Sequence of chain 50.R:
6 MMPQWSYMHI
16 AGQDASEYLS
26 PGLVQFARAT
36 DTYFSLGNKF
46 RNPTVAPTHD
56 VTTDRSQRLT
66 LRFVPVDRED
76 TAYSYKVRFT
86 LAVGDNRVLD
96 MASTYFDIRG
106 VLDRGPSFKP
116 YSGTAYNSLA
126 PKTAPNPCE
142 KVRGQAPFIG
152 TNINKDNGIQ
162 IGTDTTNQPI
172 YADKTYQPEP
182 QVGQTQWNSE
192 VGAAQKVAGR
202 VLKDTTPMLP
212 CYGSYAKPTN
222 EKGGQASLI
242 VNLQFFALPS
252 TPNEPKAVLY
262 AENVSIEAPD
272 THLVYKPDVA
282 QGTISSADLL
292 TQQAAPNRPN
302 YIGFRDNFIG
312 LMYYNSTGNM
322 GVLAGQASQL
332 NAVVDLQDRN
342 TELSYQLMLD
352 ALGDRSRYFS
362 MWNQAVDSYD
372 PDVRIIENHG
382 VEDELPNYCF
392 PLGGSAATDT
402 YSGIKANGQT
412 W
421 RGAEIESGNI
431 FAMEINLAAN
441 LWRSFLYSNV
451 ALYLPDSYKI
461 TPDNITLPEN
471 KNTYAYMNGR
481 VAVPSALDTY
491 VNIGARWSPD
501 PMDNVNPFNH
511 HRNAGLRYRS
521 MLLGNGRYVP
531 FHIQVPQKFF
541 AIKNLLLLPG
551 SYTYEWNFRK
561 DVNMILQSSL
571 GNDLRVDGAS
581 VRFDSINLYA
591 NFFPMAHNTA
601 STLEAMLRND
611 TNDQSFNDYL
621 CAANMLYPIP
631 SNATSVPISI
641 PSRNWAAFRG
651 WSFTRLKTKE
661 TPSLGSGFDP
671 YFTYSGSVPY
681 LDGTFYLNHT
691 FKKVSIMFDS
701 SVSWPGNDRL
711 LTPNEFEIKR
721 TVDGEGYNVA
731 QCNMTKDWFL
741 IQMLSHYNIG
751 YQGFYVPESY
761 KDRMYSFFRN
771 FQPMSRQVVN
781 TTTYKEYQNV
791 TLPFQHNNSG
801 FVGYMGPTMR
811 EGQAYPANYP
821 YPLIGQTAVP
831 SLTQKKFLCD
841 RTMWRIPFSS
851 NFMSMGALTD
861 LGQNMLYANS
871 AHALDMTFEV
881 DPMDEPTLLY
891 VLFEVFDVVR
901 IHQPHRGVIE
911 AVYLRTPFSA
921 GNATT

Sequence of chain 50.Q:
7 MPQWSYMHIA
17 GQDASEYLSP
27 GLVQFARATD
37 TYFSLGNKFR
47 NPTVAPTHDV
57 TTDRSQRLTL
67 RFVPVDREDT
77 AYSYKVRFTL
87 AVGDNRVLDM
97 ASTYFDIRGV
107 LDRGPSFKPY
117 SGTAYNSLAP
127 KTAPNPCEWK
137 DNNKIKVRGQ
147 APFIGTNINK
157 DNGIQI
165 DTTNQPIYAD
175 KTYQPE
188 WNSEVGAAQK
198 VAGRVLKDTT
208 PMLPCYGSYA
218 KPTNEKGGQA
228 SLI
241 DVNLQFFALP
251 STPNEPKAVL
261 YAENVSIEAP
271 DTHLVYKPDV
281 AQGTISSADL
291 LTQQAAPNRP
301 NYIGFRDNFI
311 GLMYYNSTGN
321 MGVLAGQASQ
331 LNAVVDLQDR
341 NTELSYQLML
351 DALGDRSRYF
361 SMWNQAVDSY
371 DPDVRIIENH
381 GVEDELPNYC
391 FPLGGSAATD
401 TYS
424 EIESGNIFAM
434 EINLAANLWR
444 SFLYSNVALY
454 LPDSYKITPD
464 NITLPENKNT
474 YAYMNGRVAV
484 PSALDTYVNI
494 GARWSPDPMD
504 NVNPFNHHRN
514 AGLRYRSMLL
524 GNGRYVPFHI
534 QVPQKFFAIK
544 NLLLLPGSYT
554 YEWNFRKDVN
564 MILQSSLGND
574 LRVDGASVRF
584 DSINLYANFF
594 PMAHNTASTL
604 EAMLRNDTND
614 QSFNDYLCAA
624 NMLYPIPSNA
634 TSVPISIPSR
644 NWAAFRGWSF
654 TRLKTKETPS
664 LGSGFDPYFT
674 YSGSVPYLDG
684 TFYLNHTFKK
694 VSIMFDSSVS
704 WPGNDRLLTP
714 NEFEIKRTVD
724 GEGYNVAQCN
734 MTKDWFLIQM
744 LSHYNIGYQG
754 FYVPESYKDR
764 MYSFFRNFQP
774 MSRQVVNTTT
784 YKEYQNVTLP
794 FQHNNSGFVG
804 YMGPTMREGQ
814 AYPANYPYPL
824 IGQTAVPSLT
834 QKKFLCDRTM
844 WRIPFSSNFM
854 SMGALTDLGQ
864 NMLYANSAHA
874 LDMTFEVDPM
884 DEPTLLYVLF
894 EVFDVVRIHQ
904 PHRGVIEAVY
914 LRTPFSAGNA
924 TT

Binding-site contacts:
Ligand atom O contacts residue TYR619 of chain 50.R at 2.7 Å.
Ligand atom ND1 contacts residue LEU348 of chain 50.R at 3.6 Å.
Ligand atom CB contacts residue GLU894 of chain 50.R at 3.4 Å.
Ligand atom C contacts residue ARG649 of chain 50.R at 3.9 Å.
Ligand atom N contacts residue ASP618 of chain 50.R at 3.4 Å (salt-bridge).
Ligand atom CA contacts residue CYS621 of chain 50.R at 3.2 Å (hydrophobic).
Ligand atom N contacts residue ARG649 of chain 50.R at 4.2 Å.
Ligand atom CD2 contacts residue ARG845 of chain 50.R at 4.0 Å.
Ligand atom CB contacts residue TYR619 of chain 50.R at 4.0 Å (hydrophobic).
Ligand atom CD2 contacts residue GLU894 of chain 50.R at 3.7 Å.
Ligand atom CA contacts residue ASN617 of chain 50.R at 4.1 Å.
Ligand atom CA contacts residue TYR619 of chain 50.R at 4.2 Å (hydrophobic).
Ligand atom CB contacts residue PHE896 of chain 50.R at 4.0 Å (hydrophobic).
Ligand atom NE2 contacts residue ARG845 of chain 50.R at 4.0 Å.
Ligand atom CG contacts residue ASN617 of chain 50.R at 3.7 Å.
Ligand atom N contacts residue ASN617 of chain 50.R at 2.9 Å (h-bond).
Ligand atom CG contacts residue CYS621 of chain 50.R at 3.9 Å (hydrophobic).
Ligand atom CB contacts residue ARG649 of chain 50.R at 4.2 Å.
Ligand atom CB contacts residue TYR619 of chain 50.R at 3.7 Å (hydrophobic).
Ligand atom CE1 contacts residue LEU348 of chain 50.R at 3.5 Å (hydrophobic).
Ligand atom N contacts residue CYS621 of chain 50.R at 3.0 Å (h-bond).
Ligand atom CG contacts residue ARG46 of chain 50.Q at 3.1 Å.
Ligand atom CD contacts residue CYS621 of chain 50.R at 3.5 Å (hydrophobic).
Ligand atom NE2 contacts residue GLU894 of chain 50.R at 4.2 Å.
Ligand atom CD contacts residue ASN617 of chain 50.R at 3.1 Å.
Ligand atom CB contacts residue CYS621 of chain 50.R at 3.5 Å (hydrophobic).
Ligand atom ND1 contacts residue GLU894 of chain 50.R at 3.5 Å (salt-bridge).
Ligand atom CE1 contacts residue GLU894 of chain 50.R at 4.1 Å.
Ligand atom CB contacts residue LEU620 of chain 50.R at 3.8 Å (hydrophobic).
Ligand atom C contacts residue TYR619 of chain 50.R at 3.2 Å (hydrophobic).
Ligand atom C contacts residue ARG845 of chain 50.R at 4.1 Å.
Ligand atom CB contacts residue ARG649 of chain 50.R at 4.0 Å.
Ligand atom CA contacts residue TYR619 of chain 50.R at 4.1 Å (hydrophobic).
Ligand atom O contacts residue ARG649 of chain 50.R at 3.3 Å (salt-bridge).
Ligand atom CD contacts residue ARG46 of chain 50.Q at 3.3 Å.
Ligand atom N contacts residue TYR619 of chain 50.R at 3.5 Å (h-bond).
Ligand atom O contacts residue ALA857 of chain 50.R at 3.7 Å.
Ligand atom N contacts residue TYR619 of chain 50.R at 3.6 Å.
Ligand atom CG contacts residue GLU894 of chain 50.R at 3.2 Å.
Ligand atom CB contacts residue ALA857 of chain 50.R at 4.2 Å (hydrophobic).

This protein binds this small molecule.
Small molecule (SMILES): NC(N)=NCCC[C@H](NC(=O)[C@@H]1CCCN1)C(=O)N[C@H](C=O)Cc1cnc[nH]1